Sequence of chain 1.A:
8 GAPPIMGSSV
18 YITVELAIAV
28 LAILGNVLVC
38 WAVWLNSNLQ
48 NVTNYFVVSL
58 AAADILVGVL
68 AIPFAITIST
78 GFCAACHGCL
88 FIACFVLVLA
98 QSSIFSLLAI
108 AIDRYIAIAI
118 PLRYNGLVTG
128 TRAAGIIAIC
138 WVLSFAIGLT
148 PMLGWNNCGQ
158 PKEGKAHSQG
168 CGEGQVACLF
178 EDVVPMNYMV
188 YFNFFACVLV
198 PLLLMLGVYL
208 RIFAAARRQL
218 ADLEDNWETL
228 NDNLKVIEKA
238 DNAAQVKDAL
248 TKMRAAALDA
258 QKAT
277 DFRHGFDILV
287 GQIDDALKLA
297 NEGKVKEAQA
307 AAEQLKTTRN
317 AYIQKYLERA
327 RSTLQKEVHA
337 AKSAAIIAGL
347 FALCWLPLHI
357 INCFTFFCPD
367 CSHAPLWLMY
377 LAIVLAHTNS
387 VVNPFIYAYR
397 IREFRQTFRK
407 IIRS

Binding-site contacts:
Ligand atom C21 contacts residue ASN358 of chain 1.A at 3.6 Å.
Ligand atom C01 contacts residue TRP351 of chain 1.A at 3.6 Å (hydrophobic).
Ligand atom C04 contacts residue PHE177 of chain 1.A at 3.8 Å (hydrophobic).
Ligand atom O07 contacts residue PHE177 of chain 1.A at 3.7 Å.
Ligand atom N05 contacts residue PHE177 of chain 1.A at 3.5 Å.
Ligand atom C18 contacts residue ASN358 of chain 1.A at 3.7 Å.
Ligand atom C16 contacts residue MET375 of chain 1.A at 3.5 Å (hydrophobic).
Ligand atom C09 contacts residue PHE177 of chain 1.A at 3.6 Å (hydrophobic).
Ligand atom C21 contacts residue THR361 of chain 1.A at 3.6 Å.
Ligand atom C16 contacts residue ASN358 of chain 1.A at 3.6 Å.
Ligand atom C13 contacts residue PHE177 of chain 1.A at 3.4 Å (hydrophobic).
Ligand atom C01 contacts residue ALA382 of chain 1.A at 3.8 Å (hydrophobic).
Ligand atom C14 contacts residue PHE177 of chain 1.A at 3.4 Å (hydrophobic).
Ligand atom O28 contacts residue MET186 of chain 1.A at 3.5 Å.
Ligand atom C10 contacts residue ILE379 of chain 1.A at 3.6 Å (hydrophobic).
Ligand atom N17 contacts residue PHE177 of chain 1.A at 3.8 Å.
Ligand atom N15 contacts residue ASN358 of chain 1.A at 2.9 Å (h-bond).
Ligand atom C19 contacts residue ASN358 of chain 1.A at 3.1 Å.
Ligand atom C01 contacts residue HIS383 of chain 1.A at 3.5 Å.
Ligand atom C27 contacts residue PHE177 of chain 1.A at 3.5 Å (hydrophobic).
Ligand atom C26 contacts residue HIS369 of chain 1.A at 3.5 Å.
Ligand atom O28 contacts residue ASN358 of chain 1.A at 3.3 Å (h-bond).
Ligand atom C26 contacts residue THR361 of chain 1.A at 3.2 Å.
Ligand atom O12 contacts residue TYR376 of chain 1.A at 3.8 Å.
Ligand atom C18 contacts residue MET375 of chain 1.A at 3.7 Å (hydrophobic).
Ligand atom C06 contacts residue PHE177 of chain 1.A at 3.5 Å (hydrophobic).
Ligand atom C20 contacts residue THR361 of chain 1.A at 3.1 Å.
Ligand atom N17 contacts residue MET375 of chain 1.A at 3.6 Å.
Ligand atom C21 contacts residue MET183 of chain 1.A at 3.6 Å (hydrophobic).
Ligand atom C03 contacts residue LEU354 of chain 1.A at 3.4 Å (hydrophobic).
Ligand atom C02 contacts residue VAL93 of chain 1.A at 3.7 Å (hydrophobic).
Ligand atom C24 contacts residue HIS369 of chain 1.A at 3.2 Å.
Ligand atom O28 contacts residue PHE177 of chain 1.A at 3.7 Å.
Ligand atom C25 contacts residue MET375 of chain 1.A at 3.5 Å (hydrophobic).
Ligand atom C22 contacts residue MET183 of chain 1.A at 3.7 Å (hydrophobic).
Ligand atom C20 contacts residue ASN358 of chain 1.A at 3.7 Å.
Ligand atom C09 contacts residue ILE379 of chain 1.A at 3.8 Å (hydrophobic).
Ligand atom C19 contacts residue MET375 of chain 1.A at 3.5 Å (hydrophobic).
Ligand atom N08 contacts residue PHE177 of chain 1.A at 3.4 Å.
Ligand atom C23 contacts residue GLU178 of chain 1.A at 3.4 Å.

A small-molecule ligand and the protein it binds are described below.
Small molecule (SMILES): CCCCn1c(=O)c2[nH]c(C34C[C@@H]5CC3C[C@@H](C5)C4)nc2n(/C=C/CO)c1=O